The protein below binds the small molecule below.
Small molecule (SMILES): CC(=O)N[C@H]1[C@H]([C@H](O)[C@H](O)CO)O[C@@](O[C@H](CO)[C@@H](O)[C@@H]2O[C@@H](C(=O)O)C[C@H](O)[C@H]2NC(C)=O)(C(=O)O)C[C@@H]1O

Sequence of chain 41.F:
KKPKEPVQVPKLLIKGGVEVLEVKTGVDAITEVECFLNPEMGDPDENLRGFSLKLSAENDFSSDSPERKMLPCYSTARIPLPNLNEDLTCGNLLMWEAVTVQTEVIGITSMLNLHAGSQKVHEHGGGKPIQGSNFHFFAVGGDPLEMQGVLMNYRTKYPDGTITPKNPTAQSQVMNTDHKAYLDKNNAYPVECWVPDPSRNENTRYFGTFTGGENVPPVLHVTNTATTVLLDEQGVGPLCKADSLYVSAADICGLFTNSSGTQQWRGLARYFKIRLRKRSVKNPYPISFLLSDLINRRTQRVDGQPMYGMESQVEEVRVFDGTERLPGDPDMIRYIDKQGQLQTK

Sequence of chain 42.F:
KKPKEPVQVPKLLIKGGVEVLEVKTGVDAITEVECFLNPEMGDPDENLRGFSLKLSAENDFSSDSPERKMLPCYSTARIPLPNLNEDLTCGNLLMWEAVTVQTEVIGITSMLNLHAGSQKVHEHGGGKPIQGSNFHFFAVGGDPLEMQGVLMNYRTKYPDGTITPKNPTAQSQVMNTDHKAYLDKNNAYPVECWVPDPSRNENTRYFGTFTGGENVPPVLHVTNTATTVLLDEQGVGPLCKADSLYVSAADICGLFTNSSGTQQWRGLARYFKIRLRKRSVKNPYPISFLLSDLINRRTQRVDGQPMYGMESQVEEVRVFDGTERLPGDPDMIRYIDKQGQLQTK

Sequence of chain 45.F:
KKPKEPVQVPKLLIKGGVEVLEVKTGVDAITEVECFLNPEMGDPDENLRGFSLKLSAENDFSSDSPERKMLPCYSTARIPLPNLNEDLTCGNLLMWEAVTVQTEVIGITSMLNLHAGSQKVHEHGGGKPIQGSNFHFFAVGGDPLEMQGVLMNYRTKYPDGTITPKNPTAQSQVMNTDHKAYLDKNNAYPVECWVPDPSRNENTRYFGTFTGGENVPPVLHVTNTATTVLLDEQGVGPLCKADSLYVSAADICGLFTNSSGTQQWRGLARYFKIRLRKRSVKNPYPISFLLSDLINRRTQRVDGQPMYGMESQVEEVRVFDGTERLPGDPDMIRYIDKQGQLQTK

Binding-site contacts:
Ligand atom O1A contacts residue THR276 of chain 41.F at 3.3 Å (h-bond).
Ligand atom O1A contacts residue SER274 of chain 41.F at 3.8 Å.
Ligand atom C11 contacts residue ASN272 of chain 41.F at 3.6 Å.
Ligand atom O1B contacts residue ASN272 of chain 41.F at 3.4 Å (h-bond).
Ligand atom O1B contacts residue LYS68 of chain 41.F at 3.0 Å (salt-bridge).
Ligand atom C6 contacts residue LYS68 of chain 41.F at 4.0 Å.
Ligand atom O4 contacts residue ASP74 of chain 45.F at 4.0 Å.
Ligand atom O1B contacts residue THR276 of chain 41.F at 2.4 Å (h-bond).
Ligand atom O1A contacts residue ASN272 of chain 41.F at 4.1 Å.
Ligand atom C9 contacts residue LEU67 of chain 41.F at 3.4 Å (hydrophobic).
Ligand atom O10 contacts residue PHE75 of chain 45.F at 3.9 Å.
Ligand atom C10 contacts residue LEU62 of chain 41.F at 3.6 Å (hydrophobic).
Ligand atom O8 contacts residue GLN278 of chain 41.F at 3.5 Å (h-bond).
Ligand atom C11 contacts residue THR276 of chain 41.F at 3.2 Å.
Ligand atom C1 contacts residue THR276 of chain 41.F at 3.1 Å.
Ligand atom C10 contacts residue ASN272 of chain 41.F at 3.9 Å.
Ligand atom O8 contacts residue LYS68 of chain 41.F at 3.1 Å.
Ligand atom C11 contacts residue PHE65 of chain 41.F at 4.0 Å (hydrophobic).
Ligand atom O7 contacts residue LEU62 of chain 41.F at 3.9 Å.
Ligand atom C6 contacts residue ASN272 of chain 41.F at 3.6 Å.
Ligand atom O8 contacts residue ASN272 of chain 41.F at 3.3 Å (h-bond).
Ligand atom O9 contacts residue GLN278 of chain 41.F at 4.1 Å.
Ligand atom C11 contacts residue HIS138 of chain 42.F at 3.1 Å.
Ligand atom C10 contacts residue GLN278 of chain 41.F at 4.1 Å.
Ligand atom C8 contacts residue LYS68 of chain 41.F at 3.5 Å.
Ligand atom O8 contacts residue THR276 of chain 41.F at 3.9 Å.
Ligand atom C1 contacts residue ASN272 of chain 41.F at 3.9 Å.
Ligand atom C7 contacts residue GLN278 of chain 41.F at 3.9 Å.
Ligand atom C11 contacts residue GLN278 of chain 41.F at 3.5 Å.
Ligand atom C9 contacts residue LYS68 of chain 41.F at 3.6 Å.
Ligand atom C11 contacts residue PHE270 of chain 41.F at 3.9 Å (hydrophobic).
Ligand atom O9 contacts residue LYS68 of chain 41.F at 2.5 Å (salt-bridge).
Ligand atom C8 contacts residue GLN278 of chain 41.F at 3.7 Å.
Ligand atom C11 contacts residue PHE75 of chain 45.F at 3.5 Å (hydrophobic).
Ligand atom O9 contacts residue LEU67 of chain 41.F at 2.3 Å.
Ligand atom C11 contacts residue LEU62 of chain 41.F at 3.9 Å (hydrophobic).
Ligand atom N5 contacts residue GLN278 of chain 41.F at 3.9 Å.
Ligand atom N5 contacts residue ASN272 of chain 41.F at 3.2 Å (h-bond).
Ligand atom O10 contacts residue LEU62 of chain 41.F at 3.2 Å.
Ligand atom C9 contacts residue GLN278 of chain 41.F at 3.3 Å.